Binding-site contacts:
Ligand atom O5 contacts residue THR116 of chain 36.H at 4.3 Å.
Ligand atom O6 contacts residue ASN259 of chain 36.I at 4.5 Å.
Ligand atom O6 contacts residue THR116 of chain 36.H at 3.5 Å.
Ligand atom C4 contacts residue ASN259 of chain 36.I at 4.1 Å.
Ligand atom N2 contacts residue ASN259 of chain 36.I at 3.0 Å (h-bond).
Ligand atom O5 contacts residue ASN259 of chain 36.I at 2.3 Å (h-bond).
Ligand atom C1 contacts residue ASN259 of chain 36.I at 1.4 Å.
Ligand atom O6 contacts residue LYS115 of chain 36.H at 3.7 Å.
Ligand atom C4 contacts residue LYS115 of chain 36.H at 4.5 Å.
Ligand atom C2 contacts residue ASN259 of chain 36.I at 2.4 Å.
Ligand atom C8 contacts residue GLU198 of chain 36.B at 4.1 Å.
Ligand atom C3 contacts residue ASN259 of chain 36.I at 3.8 Å.
Ligand atom C6 contacts residue LYS115 of chain 36.H at 4.3 Å.
Ligand atom C7 contacts residue ASN259 of chain 36.I at 3.1 Å.
Ligand atom O7 contacts residue LYS181 of chain 36.H at 4.1 Å.
Ligand atom C5 contacts residue ASN259 of chain 36.I at 3.6 Å.
Ligand atom O7 contacts residue ASN259 of chain 36.I at 2.8 Å (h-bond).
Ligand atom C8 contacts residue ASN259 of chain 36.I at 4.4 Å.

The small molecule below binds the protein below.
Small molecule (SMILES): CC(=O)N[C@@H]1[C@@H](O)[C@H](O)[C@@H](CO)O[C@H]1O

Sequence of chain 36.B:
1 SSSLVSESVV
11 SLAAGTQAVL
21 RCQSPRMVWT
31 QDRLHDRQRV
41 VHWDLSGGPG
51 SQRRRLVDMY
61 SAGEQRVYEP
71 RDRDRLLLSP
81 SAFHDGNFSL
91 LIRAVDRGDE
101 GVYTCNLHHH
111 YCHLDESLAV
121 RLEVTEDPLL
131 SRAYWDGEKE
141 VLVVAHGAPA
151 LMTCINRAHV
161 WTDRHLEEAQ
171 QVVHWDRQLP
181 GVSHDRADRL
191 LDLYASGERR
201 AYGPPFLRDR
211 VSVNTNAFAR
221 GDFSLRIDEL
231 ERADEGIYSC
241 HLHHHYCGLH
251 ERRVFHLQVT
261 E

Sequence of chain 36.H:
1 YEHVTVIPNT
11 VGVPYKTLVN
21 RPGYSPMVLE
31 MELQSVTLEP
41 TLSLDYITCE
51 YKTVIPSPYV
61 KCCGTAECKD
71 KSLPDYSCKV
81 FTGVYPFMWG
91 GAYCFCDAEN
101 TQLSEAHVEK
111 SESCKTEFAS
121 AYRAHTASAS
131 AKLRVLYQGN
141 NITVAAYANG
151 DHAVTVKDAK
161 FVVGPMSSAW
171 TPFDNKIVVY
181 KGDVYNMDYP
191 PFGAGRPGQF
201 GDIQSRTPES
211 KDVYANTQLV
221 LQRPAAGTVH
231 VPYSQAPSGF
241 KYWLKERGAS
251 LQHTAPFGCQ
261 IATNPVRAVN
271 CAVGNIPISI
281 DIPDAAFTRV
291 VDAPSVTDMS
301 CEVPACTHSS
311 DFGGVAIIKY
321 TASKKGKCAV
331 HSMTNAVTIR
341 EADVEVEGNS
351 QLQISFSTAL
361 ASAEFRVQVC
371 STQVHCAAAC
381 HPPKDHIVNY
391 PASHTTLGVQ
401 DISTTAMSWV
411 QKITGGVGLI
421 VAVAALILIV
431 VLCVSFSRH

Sequence of chain 36.I:
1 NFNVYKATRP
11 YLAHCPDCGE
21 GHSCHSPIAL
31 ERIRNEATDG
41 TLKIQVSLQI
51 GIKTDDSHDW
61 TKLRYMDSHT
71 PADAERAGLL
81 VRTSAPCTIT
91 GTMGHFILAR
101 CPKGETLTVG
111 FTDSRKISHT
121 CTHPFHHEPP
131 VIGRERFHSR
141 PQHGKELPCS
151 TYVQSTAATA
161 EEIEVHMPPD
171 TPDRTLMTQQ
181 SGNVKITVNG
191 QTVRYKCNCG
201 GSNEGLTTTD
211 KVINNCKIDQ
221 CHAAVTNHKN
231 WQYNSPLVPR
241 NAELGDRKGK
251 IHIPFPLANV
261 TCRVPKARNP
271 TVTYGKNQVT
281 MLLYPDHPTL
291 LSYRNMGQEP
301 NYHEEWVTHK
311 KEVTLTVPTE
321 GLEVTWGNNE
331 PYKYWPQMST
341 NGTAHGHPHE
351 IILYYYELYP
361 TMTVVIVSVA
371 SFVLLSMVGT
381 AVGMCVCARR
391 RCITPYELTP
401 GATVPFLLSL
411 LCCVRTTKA